Sequence of chain 1.A:
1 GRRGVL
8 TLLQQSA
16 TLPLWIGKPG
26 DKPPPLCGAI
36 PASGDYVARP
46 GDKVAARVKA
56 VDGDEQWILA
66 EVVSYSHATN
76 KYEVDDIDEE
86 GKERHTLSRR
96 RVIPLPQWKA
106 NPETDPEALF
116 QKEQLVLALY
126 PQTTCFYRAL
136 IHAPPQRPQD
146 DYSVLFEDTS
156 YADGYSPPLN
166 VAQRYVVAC

Binding-site contacts:
Ligand atom CA contacts residue ASP83 of chain 1.A at 3.4 Å.
Ligand atom CM2 contacts residue GLU152 of chain 1.A at 3.7 Å.
Ligand atom C contacts residue ASP83 of chain 1.A at 3.5 Å.
Ligand atom N contacts residue THR129 of chain 1.A at 3.0 Å (h-bond).
Ligand atom NE contacts residue ARG3 of chain 1.A at 3.5 Å (salt-bridge).
Ligand atom CD contacts residue GLN127 of chain 1.A at 3.4 Å.
Ligand atom CB contacts residue TYR132 of chain 1.A at 3.5 Å (hydrophobic).
Ligand atom NH2 contacts residue ARG3 of chain 1.A at 3.7 Å.
Ligand atom C contacts residue THR128 of chain 1.A at 3.7 Å.
Ligand atom N contacts residue ASP81 of chain 1.A at 2.7 Å (salt-bridge).
Ligand atom CZ contacts residue ARG3 of chain 1.A at 3.3 Å.
Ligand atom NH1 contacts residue ARG3 of chain 1.A at 3.2 Å.
Ligand atom CZ contacts residue SO41 of chain 1.R at 3.6 Å.
Ligand atom CG2 contacts residue SO41 of chain 1.R at 3.5 Å.
Ligand atom NE contacts residue SO41 of chain 1.R at 2.8 Å (h-bond).
Ligand atom O contacts residue THR129 of chain 1.A at 2.9 Å (h-bond).
Ligand atom O contacts residue THR128 of chain 1.A at 3.1 Å.
Ligand atom CM1 contacts residue GLU152 of chain 1.A at 3.5 Å.
Ligand atom O contacts residue CYS130 of chain 1.A at 3.5 Å (h-bond).
Ligand atom CA contacts residue ASP81 of chain 1.A at 3.5 Å.
Ligand atom NH2 contacts residue ASP153 of chain 1.A at 2.8 Å (salt-bridge).
Ligand atom CZ contacts residue ASP153 of chain 1.A at 3.5 Å.
Ligand atom CD contacts residue TYR125 of chain 1.A at 3.6 Å (hydrophobic).
Ligand atom O contacts residue ARG2 of chain 1.A at 3.4 Å (salt-bridge).
Ligand atom O contacts residue ASP83 of chain 1.A at 3.5 Å (salt-bridge).
Ligand atom CA contacts residue THR129 of chain 1.A at 3.4 Å.
Ligand atom CA contacts residue THR128 of chain 1.A at 3.6 Å.
Ligand atom CG2 contacts residue GLN61 of chain 1.A at 3.6 Å.
Ligand atom C contacts residue THR129 of chain 1.A at 3.7 Å.
Ligand atom N contacts residue TYR132 of chain 1.A at 3.0 Å (h-bond).
Ligand atom CD contacts residue SO41 of chain 1.R at 3.5 Å.
Ligand atom CM3 contacts residue TYR132 of chain 1.A at 3.6 Å (hydrophobic).
Ligand atom NH2 contacts residue GLN127 of chain 1.A at 2.8 Å (h-bond).
Ligand atom NH1 contacts residue SO41 of chain 1.R at 2.8 Å (h-bond).
Ligand atom N contacts residue ASP83 of chain 1.A at 2.8 Å (salt-bridge).
Ligand atom CB contacts residue THR129 of chain 1.A at 3.5 Å.
Ligand atom NH1 contacts residue ASP153 of chain 1.A at 3.2 Å (salt-bridge).
Ligand atom N contacts residue THR128 of chain 1.A at 3.6 Å.
Ligand atom CB contacts residue ASP81 of chain 1.A at 3.6 Å.
Ligand atom CM1 contacts residue ASP153 of chain 1.A at 3.4 Å.

The small molecule below binds the protein below.
Small molecule (SMILES): C[C@H](N)C(=O)N[C@@H](CCCN=C(N)N)C(=O)N[C@H](C(=O)N[C@@H](CCCC[N+](C)(C)C)C(=O)N[C@@H](C)C(=O)N[C@H](C(=O)N[C@@H](C)C(=O)N[C@H](C=O)CCCN=C(N)N)[C@@H](C)O)[C@@H](C)O